The small molecule below binds the protein below.
Small molecule (SMILES): NS(=O)(=O)c1ccc(O)c(NC(=O)NCCCCO)c1

Binding-site contacts:
Ligand atom NAJ contacts residue THR195 of chain 1.A at 2.9 Å (h-bond).
Ligand atom OAI contacts residue HIS116 of chain 1.A at 3.3 Å (h-bond).
Ligand atom CAO contacts residue HIS61 of chain 1.A at 3.8 Å.
Ligand atom NAJ contacts residue HIS93 of chain 1.A at 3.3 Å (h-bond).
Ligand atom CAC contacts residue LEU194 of chain 1.A at 3.8 Å (hydrophobic).
Ligand atom CAM contacts residue THR196 of chain 1.A at 3.3 Å.
Ligand atom OAI contacts residue ZN1 of chain 1.B at 3.0 Å.
Ligand atom OAI contacts residue VAL139 of chain 1.A at 3.6 Å.
Ligand atom CAP contacts residue PRO197 of chain 1.A at 3.7 Å (hydrophobic).
Ligand atom CAD contacts residue THR196 of chain 1.A at 3.3 Å.
Ligand atom NAJ contacts residue ZN1 of chain 1.B at 1.9 Å.
Ligand atom SAG contacts residue ZN1 of chain 1.B at 3.0 Å.
Ligand atom CAA contacts residue LEU194 of chain 1.A at 3.7 Å (hydrophobic).
Ligand atom CAA contacts residue VAL118 of chain 1.A at 3.8 Å (hydrophobic).
Ligand atom NAJ contacts residue HIS116 of chain 1.A at 3.4 Å (h-bond).
Ligand atom NAN contacts residue THR196 of chain 1.A at 3.6 Å (h-bond).
Ligand atom SAG contacts residue HIS91 of chain 1.A at 3.9 Å.
Ligand atom NAL contacts residue PRO197 of chain 1.A at 3.8 Å.
Ligand atom OAH contacts residue TRP205 of chain 1.A at 3.5 Å.
Ligand atom OAI contacts residue HIS91 of chain 1.A at 3.3 Å.
Ligand atom OAI contacts residue TRP205 of chain 1.A at 3.9 Å.
Ligand atom OAH contacts residue THR195 of chain 1.A at 2.8 Å (h-bond).
Ligand atom NAL contacts residue LEU194 of chain 1.A at 3.9 Å.
Ligand atom SAG contacts residue THR195 of chain 1.A at 3.9 Å.
Ligand atom CAQ contacts residue PRO197 of chain 1.A at 3.8 Å (hydrophobic).
Ligand atom CAE contacts residue LEU194 of chain 1.A at 3.8 Å (hydrophobic).
Ligand atom CAF contacts residue LEU194 of chain 1.A at 3.7 Å (hydrophobic).
Ligand atom CAC contacts residue THR196 of chain 1.A at 3.6 Å.
Ligand atom NAL contacts residue THR196 of chain 1.A at 2.9 Å (h-bond).
Ligand atom CAD contacts residue LEU194 of chain 1.A at 3.9 Å (hydrophobic).
Ligand atom OAI contacts residue VAL118 of chain 1.A at 3.9 Å.
Ligand atom CAF contacts residue VAL118 of chain 1.A at 3.7 Å (hydrophobic).
Ligand atom CAM contacts residue PRO197 of chain 1.A at 3.8 Å (hydrophobic).
Ligand atom OAH contacts residue LEU194 of chain 1.A at 3.3 Å.
Ligand atom NAJ contacts residue HIS91 of chain 1.A at 3.2 Å (h-bond).
Ligand atom CAB contacts residue LEU194 of chain 1.A at 3.7 Å (hydrophobic).
Ligand atom NAN contacts residue PRO197 of chain 1.A at 2.9 Å (h-bond).
Ligand atom CAS contacts residue PRO197 of chain 1.A at 3.1 Å (hydrophobic).
Ligand atom CAS contacts residue PRO198 of chain 1.A at 3.5 Å (hydrophobic).
Ligand atom CAO contacts residue PRO197 of chain 1.A at 3.8 Å (hydrophobic).

Sequence of chain 1.A:
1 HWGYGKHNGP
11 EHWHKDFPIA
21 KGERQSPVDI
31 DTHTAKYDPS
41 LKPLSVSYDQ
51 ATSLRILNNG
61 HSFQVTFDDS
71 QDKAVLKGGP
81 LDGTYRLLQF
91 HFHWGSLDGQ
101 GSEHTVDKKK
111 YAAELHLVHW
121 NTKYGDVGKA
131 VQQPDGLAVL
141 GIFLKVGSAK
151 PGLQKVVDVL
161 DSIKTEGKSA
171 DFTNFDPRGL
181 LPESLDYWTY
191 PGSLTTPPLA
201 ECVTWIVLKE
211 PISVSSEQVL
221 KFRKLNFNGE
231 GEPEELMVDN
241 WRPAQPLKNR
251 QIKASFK